Sequence of chain 1.B:
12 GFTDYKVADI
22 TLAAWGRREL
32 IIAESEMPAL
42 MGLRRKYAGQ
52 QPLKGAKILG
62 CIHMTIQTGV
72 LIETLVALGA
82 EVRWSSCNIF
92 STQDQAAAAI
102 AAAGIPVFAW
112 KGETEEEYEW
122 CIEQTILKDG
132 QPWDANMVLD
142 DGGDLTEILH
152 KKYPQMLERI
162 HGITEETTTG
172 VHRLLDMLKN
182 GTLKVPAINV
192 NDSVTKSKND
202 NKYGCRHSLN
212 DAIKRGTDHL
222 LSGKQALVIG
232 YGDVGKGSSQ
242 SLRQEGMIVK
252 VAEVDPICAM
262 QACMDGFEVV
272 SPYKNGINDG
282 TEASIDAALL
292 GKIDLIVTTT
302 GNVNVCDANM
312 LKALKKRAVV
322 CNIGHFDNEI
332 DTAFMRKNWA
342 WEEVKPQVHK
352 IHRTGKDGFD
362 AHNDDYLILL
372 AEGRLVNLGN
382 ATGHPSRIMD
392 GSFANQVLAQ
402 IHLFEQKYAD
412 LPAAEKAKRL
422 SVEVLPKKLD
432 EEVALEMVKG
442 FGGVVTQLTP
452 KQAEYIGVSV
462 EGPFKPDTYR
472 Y

This small molecule binds to this protein.
Small molecule (SMILES): [H]/N=C(/N)c1cccc(OCC)c1

Binding-site contacts:
Ligand atom C7 contacts residue GLU344 of chain 1.B at 3.4 Å.
Ligand atom C8 contacts residue ARG29 of chain 1.A at 3.7 Å.
Ligand atom C2 contacts residue PRO347 of chain 1.B at 3.6 Å (hydrophobic).
Ligand atom C3 contacts residue TRP26 of chain 1.A at 3.5 Å (hydrophobic).
Ligand atom C3 contacts residue LYS346 of chain 1.B at 3.9 Å.
Ligand atom O contacts residue ARG29 of chain 1.A at 3.0 Å (salt-bridge).
Ligand atom O contacts residue GLU344 of chain 1.B at 3.8 Å.
Ligand atom C5 contacts residue VAL345 of chain 1.B at 4.2 Å (hydrophobic).
Ligand atom C2 contacts residue TRP26 of chain 1.A at 4.5 Å (hydrophobic).
Ligand atom C5 contacts residue GLU344 of chain 1.B at 4.1 Å.
Ligand atom N contacts residue PRO347 of chain 1.B at 3.8 Å.
Ligand atom C3 contacts residue PRO347 of chain 1.B at 3.9 Å (hydrophobic).
Ligand atom C4 contacts residue LYS346 of chain 1.B at 3.6 Å.
Ligand atom C4 contacts residue VAL345 of chain 1.B at 3.8 Å (hydrophobic).
Ligand atom C1 contacts residue PRO347 of chain 1.B at 3.5 Å (hydrophobic).
Ligand atom C8 contacts residue GLU344 of chain 1.B at 3.8 Å.
Ligand atom C5 contacts residue LYS346 of chain 1.B at 3.9 Å.
Ligand atom C5 contacts residue ARG29 of chain 1.A at 3.7 Å.
Ligand atom C contacts residue PRO347 of chain 1.B at 3.7 Å (hydrophobic).
Ligand atom C6 contacts residue PRO347 of chain 1.B at 3.6 Å (hydrophobic).
Ligand atom O contacts residue VAL345 of chain 1.B at 3.9 Å.
Ligand atom N1 contacts residue PRO347 of chain 1.B at 4.2 Å.
Ligand atom O contacts residue LYS346 of chain 1.B at 4.0 Å.
Ligand atom C6 contacts residue GLU344 of chain 1.B at 4.0 Å.
Ligand atom C4 contacts residue TRP26 of chain 1.A at 3.7 Å (hydrophobic).
Ligand atom C7 contacts residue ARG29 of chain 1.A at 4.0 Å.
Ligand atom C4 contacts residue ARG29 of chain 1.A at 3.6 Å.
Ligand atom C4 contacts residue PRO347 of chain 1.B at 4.0 Å (hydrophobic).
Ligand atom C5 contacts residue PRO347 of chain 1.B at 3.9 Å (hydrophobic).

Sequence of chain 1.A:
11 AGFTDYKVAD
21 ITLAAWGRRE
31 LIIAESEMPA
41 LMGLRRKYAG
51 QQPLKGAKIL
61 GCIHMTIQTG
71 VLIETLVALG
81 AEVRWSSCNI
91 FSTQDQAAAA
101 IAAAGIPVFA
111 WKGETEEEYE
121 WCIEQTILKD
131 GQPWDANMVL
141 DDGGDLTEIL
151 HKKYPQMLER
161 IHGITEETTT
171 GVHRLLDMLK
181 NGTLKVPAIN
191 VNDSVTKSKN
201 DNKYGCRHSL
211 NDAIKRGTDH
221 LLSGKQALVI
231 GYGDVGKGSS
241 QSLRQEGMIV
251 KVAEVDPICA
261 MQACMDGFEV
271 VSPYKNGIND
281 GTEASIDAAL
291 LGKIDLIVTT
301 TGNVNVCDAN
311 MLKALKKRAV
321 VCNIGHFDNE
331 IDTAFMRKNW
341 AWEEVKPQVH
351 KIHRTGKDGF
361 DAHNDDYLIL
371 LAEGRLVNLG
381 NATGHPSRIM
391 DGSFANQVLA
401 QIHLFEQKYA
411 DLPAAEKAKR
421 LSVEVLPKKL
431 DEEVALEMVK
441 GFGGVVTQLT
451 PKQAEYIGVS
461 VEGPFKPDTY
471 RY